Sequence of chain 1.BA:
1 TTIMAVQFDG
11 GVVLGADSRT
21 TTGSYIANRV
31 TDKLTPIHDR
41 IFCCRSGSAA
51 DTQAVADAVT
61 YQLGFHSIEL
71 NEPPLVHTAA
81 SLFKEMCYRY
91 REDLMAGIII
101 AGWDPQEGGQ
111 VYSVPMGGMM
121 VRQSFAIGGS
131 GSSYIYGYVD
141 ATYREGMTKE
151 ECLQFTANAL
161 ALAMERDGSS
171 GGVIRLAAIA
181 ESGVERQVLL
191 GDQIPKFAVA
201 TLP

Sequence of chain 1.V:
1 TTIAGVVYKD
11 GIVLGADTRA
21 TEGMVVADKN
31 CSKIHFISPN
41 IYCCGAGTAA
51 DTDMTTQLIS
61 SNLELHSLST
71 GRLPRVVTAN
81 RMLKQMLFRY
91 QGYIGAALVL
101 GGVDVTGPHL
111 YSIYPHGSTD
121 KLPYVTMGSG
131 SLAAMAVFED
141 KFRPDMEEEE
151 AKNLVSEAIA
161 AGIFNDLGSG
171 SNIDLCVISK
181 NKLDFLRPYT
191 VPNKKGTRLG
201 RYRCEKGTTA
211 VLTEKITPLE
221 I

The protein below binds the small molecule below.
Small molecule (SMILES): CC(C)C[C@@H](C=O)NC(=O)[C@H](CC(C)C)NC(=O)[C@H](CC(C)C)NC(=O)OCc1ccccc1

Binding-site contacts:
Ligand atom C1 contacts residue HIS116 of chain 1.V at 3.0 Å.
Ligand atom O33 contacts residue GLY47 of chain 1.BA at 3.3 Å (h-bond).
Ligand atom N13 contacts residue THR21 of chain 1.BA at 3.5 Å (h-bond).
Ligand atom C15 contacts residue GLY47 of chain 1.BA at 3.7 Å.
Ligand atom C3 contacts residue TYR114 of chain 1.V at 3.8 Å (hydrophobic).
Ligand atom C21 contacts residue ARG45 of chain 1.BA at 3.1 Å.
Ligand atom C20 contacts residue GLY47 of chain 1.BA at 3.1 Å.
Ligand atom O32 contacts residue SER48 of chain 1.BA at 3.4 Å.
Ligand atom C18 contacts residue ALA49 of chain 1.BA at 3.6 Å (hydrophobic).
Ligand atom C22 contacts residue LYS33 of chain 1.BA at 3.5 Å.
Ligand atom C20 contacts residue THR52 of chain 1.BA at 3.2 Å.
Ligand atom O32 contacts residue ALA49 of chain 1.BA at 2.8 Å (h-bond).
Ligand atom C12 contacts residue ALA49 of chain 1.BA at 3.8 Å (hydrophobic).
Ligand atom C21 contacts residue LYS33 of chain 1.BA at 3.4 Å.
Ligand atom N10 contacts residue THR20 of chain 1.BA at 3.8 Å.
Ligand atom O8 contacts residue THR22 of chain 1.BA at 3.5 Å.
Ligand atom C7 contacts residue TYR114 of chain 1.V at 3.2 Å (hydrophobic).
Ligand atom O33 contacts residue THR1 of chain 1.BA at 2.5 Å (h-bond).
Ligand atom C18 contacts residue THR20 of chain 1.BA at 3.8 Å.
Ligand atom C30 contacts residue THR22 of chain 1.BA at 3.4 Å.
Ligand atom C19 contacts residue ARG45 of chain 1.BA at 3.6 Å.
Ligand atom C17 contacts residue THR20 of chain 1.BA at 3.4 Å.
Ligand atom C24 contacts residue THR21 of chain 1.BA at 3.7 Å.
Ligand atom O34 contacts residue THR21 of chain 1.BA at 3.7 Å.
Ligand atom C1 contacts residue PRO115 of chain 1.V at 3.4 Å (hydrophobic).
Ligand atom C20 contacts residue SER48 of chain 1.BA at 3.7 Å.
Ligand atom C20 contacts residue SER46 of chain 1.BA at 3.8 Å.
Ligand atom O31 contacts residue THR22 of chain 1.BA at 3.6 Å.
Ligand atom C14 contacts residue GLY47 of chain 1.BA at 3.7 Å.
Ligand atom C7 contacts residue THR22 of chain 1.BA at 3.4 Å.
Ligand atom C2 contacts residue PRO115 of chain 1.V at 3.7 Å (hydrophobic).
Ligand atom C22 contacts residue THR1 of chain 1.BA at 2.7 Å.
Ligand atom C2 contacts residue TYR114 of chain 1.V at 3.4 Å (hydrophobic).
Ligand atom N16 contacts residue GLY47 of chain 1.BA at 3.3 Å (h-bond).
Ligand atom C6 contacts residue HIS116 of chain 1.V at 3.7 Å.
Ligand atom N16 contacts residue ALA49 of chain 1.BA at 3.8 Å.
Ligand atom C20 contacts residue ALA49 of chain 1.BA at 3.8 Å (hydrophobic).
Ligand atom C9 contacts residue THR22 of chain 1.BA at 3.4 Å.
Ligand atom O31 contacts residue ALA27 of chain 1.BA at 3.8 Å.
Ligand atom C20 contacts residue ARG45 of chain 1.BA at 3.8 Å.